Sequence of chain 2.B:
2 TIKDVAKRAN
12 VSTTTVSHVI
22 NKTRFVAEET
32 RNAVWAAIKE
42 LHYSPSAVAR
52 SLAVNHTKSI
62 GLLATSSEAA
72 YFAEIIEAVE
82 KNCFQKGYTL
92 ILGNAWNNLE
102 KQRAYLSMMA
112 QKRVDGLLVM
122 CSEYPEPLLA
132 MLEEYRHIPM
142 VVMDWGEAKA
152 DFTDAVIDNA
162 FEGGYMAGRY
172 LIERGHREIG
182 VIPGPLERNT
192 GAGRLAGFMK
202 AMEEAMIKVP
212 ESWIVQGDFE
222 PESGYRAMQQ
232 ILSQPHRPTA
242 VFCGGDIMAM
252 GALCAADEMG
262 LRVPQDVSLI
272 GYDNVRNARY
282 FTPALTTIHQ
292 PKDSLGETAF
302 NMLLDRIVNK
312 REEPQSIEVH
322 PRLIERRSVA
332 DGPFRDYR

Binding-site contacts:
Ligand atom N1 contacts residue ARG189 of chain 2.B at 4.0 Å.
Ligand atom C5 contacts residue THR191 of chain 2.B at 4.0 Å.
Ligand atom N9 contacts residue ASP274 of chain 2.B at 3.0 Å (salt-bridge).
Ligand atom N7 contacts residue PHE220 of chain 2.B at 3.3 Å.
Ligand atom C6 contacts residue PHE73 of chain 2.B at 3.7 Å (hydrophobic).
Ligand atom N3 contacts residue ASP274 of chain 2.B at 4.4 Å.
Ligand atom C8 contacts residue ASP274 of chain 2.B at 3.9 Å.
Ligand atom O6 contacts residue THR191 of chain 2.B at 4.2 Å.
Ligand atom N9 contacts residue ARG195 of chain 2.B at 4.3 Å.
Ligand atom N7 contacts residue ARG195 of chain 2.B at 4.5 Å.
Ligand atom O6 contacts residue PHE73 of chain 2.B at 3.6 Å.
Ligand atom C2 contacts residue PHE220 of chain 2.B at 3.7 Å (hydrophobic).
Ligand atom N9 contacts residue TYR72 of chain 2.B at 3.2 Å.
Ligand atom C8 contacts residue TYR72 of chain 2.B at 3.6 Å (hydrophobic).
Ligand atom C5 contacts residue PHE73 of chain 2.B at 4.5 Å (hydrophobic).
Ligand atom N9 contacts residue PHE220 of chain 2.B at 3.6 Å.
Ligand atom O6 contacts residue SER123 of chain 2.B at 4.1 Å.
Ligand atom C4 contacts residue TYR72 of chain 2.B at 3.5 Å (hydrophobic).
Ligand atom C2 contacts residue TYR72 of chain 2.B at 4.3 Å (hydrophobic).
Ligand atom O6 contacts residue ARG189 of chain 2.B at 3.0 Å (salt-bridge).
Ligand atom C6 contacts residue PHE220 of chain 2.B at 3.3 Å (hydrophobic).
Ligand atom C4 contacts residue PHE220 of chain 2.B at 3.6 Å (hydrophobic).
Ligand atom C6 contacts residue THR191 of chain 2.B at 4.5 Å.
Ligand atom C8 contacts residue THR191 of chain 2.B at 3.5 Å.
Ligand atom C8 contacts residue PHE220 of chain 2.B at 3.6 Å (hydrophobic).
Ligand atom C5 contacts residue TYR72 of chain 2.B at 4.0 Å (hydrophobic).
Ligand atom C2 contacts residue ALA70 of chain 2.B at 4.3 Å (hydrophobic).
Ligand atom N7 contacts residue THR191 of chain 2.B at 3.0 Å (h-bond).
Ligand atom C2 contacts residue PHE73 of chain 2.B at 4.1 Å (hydrophobic).
Ligand atom N7 contacts residue TYR72 of chain 2.B at 4.0 Å.
Ligand atom C8 contacts residue ARG195 of chain 2.B at 3.5 Å.
Ligand atom C4 contacts residue ASP274 of chain 2.B at 4.1 Å.
Ligand atom N1 contacts residue PHE220 of chain 2.B at 3.5 Å.
Ligand atom C5 contacts residue PHE220 of chain 2.B at 3.5 Å (hydrophobic).
Ligand atom O6 contacts residue PHE220 of chain 2.B at 3.5 Å.
Ligand atom N3 contacts residue PHE220 of chain 2.B at 3.8 Å.
Ligand atom C6 contacts residue ARG189 of chain 2.B at 4.0 Å.
Ligand atom N1 contacts residue PHE73 of chain 2.B at 3.5 Å.
Ligand atom N3 contacts residue TYR72 of chain 2.B at 3.4 Å.

A small-molecule ligand and the protein it binds are described below.
Small molecule (SMILES): O=c1[nH]cnc2nc[nH]c12